Sequence of chain 1.A:
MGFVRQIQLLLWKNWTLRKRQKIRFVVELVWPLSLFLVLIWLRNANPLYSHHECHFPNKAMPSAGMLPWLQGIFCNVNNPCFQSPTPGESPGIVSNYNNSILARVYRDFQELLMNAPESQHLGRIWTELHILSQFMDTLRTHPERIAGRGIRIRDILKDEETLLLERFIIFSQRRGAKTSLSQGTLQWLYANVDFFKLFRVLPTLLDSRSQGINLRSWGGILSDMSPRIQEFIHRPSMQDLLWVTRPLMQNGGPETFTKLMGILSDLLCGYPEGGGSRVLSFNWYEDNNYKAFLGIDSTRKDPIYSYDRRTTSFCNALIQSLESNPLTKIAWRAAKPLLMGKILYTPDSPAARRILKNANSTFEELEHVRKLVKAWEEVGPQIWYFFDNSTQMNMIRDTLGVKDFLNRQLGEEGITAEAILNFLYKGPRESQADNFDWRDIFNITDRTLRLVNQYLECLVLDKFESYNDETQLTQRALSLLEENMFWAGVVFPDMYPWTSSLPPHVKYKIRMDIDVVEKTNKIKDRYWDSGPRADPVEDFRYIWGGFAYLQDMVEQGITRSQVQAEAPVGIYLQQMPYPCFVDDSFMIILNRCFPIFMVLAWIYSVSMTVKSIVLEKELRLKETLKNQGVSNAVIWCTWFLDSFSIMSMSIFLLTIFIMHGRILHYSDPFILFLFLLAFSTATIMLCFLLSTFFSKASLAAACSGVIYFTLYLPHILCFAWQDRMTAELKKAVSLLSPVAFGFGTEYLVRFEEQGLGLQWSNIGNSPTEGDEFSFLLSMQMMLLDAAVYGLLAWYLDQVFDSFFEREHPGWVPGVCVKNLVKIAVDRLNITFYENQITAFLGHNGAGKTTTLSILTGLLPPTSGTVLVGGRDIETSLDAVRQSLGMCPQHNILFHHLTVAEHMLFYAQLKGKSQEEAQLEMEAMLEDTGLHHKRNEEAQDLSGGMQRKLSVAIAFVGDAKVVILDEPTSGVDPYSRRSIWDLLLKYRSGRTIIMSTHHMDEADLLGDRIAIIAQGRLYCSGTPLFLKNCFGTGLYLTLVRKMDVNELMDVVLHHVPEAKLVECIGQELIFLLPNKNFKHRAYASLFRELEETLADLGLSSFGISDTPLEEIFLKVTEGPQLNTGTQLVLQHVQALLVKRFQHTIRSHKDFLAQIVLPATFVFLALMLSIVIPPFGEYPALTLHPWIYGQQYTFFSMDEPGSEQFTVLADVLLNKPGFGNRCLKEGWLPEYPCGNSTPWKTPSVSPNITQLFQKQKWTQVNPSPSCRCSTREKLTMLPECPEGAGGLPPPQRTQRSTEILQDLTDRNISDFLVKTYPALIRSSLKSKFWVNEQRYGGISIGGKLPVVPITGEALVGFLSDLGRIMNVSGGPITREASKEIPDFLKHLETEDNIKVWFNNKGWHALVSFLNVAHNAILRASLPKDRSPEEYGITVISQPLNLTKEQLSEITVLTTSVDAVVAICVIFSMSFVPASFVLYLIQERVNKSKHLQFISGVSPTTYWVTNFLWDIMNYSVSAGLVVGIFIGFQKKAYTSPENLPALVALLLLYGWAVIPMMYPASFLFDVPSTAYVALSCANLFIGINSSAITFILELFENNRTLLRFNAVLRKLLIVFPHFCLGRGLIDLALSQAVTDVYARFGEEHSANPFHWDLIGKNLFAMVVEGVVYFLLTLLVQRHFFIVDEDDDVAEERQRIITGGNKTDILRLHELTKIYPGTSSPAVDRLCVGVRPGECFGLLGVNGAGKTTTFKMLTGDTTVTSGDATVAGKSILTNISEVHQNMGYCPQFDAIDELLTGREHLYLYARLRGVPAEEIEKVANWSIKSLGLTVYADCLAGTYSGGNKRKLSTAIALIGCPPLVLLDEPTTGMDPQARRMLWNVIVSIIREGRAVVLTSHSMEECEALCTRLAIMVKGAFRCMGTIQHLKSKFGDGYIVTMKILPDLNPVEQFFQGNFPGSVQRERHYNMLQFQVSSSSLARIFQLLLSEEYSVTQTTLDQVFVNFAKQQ

Binding-site contacts:
Ligand atom C8 contacts residue SER111 of chain 1.A at 4.0 Å.
Ligand atom C1 contacts residue VAL1503 of chain 1.A at 4.0 Å (hydrophobic).
Ligand atom C6 contacts residue VAL1503 of chain 1.A at 4.2 Å (hydrophobic).
Ligand atom O3 contacts residue SER105 of chain 1.A at 4.1 Å.
Ligand atom C4 contacts residue PRO106 of chain 1.A at 4.3 Å (hydrophobic).
Ligand atom C1 contacts residue SER1552 of chain 1.A at 4.3 Å.
Ligand atom C2 contacts residue ASN1550 of chain 1.A at 2.4 Å.
Ligand atom C6 contacts residue ASP1553 of chain 1.A at 4.3 Å.
Ligand atom C6 contacts residue PRO1505 of chain 1.A at 4.0 Å (hydrophobic).
Ligand atom O7 contacts residue GLN1502 of chain 1.A at 4.0 Å.
Ligand atom N2 contacts residue PRO106 of chain 1.A at 4.3 Å.
Ligand atom O6 contacts residue LYS1557 of chain 1.A at 4.1 Å.
Ligand atom C4 contacts residue ASN1550 of chain 1.A at 4.2 Å.
Ligand atom C7 contacts residue VAL1503 of chain 1.A at 4.3 Å (hydrophobic).
Ligand atom O4 contacts residue PRO106 of chain 1.A at 3.4 Å.
Ligand atom C2 contacts residue GLN1502 of chain 1.A at 4.2 Å.
Ligand atom C5 contacts residue VAL1503 of chain 1.A at 3.9 Å (hydrophobic).
Ligand atom O5 contacts residue VAL1503 of chain 1.A at 4.4 Å.
Ligand atom C4 contacts residue VAL1503 of chain 1.A at 3.7 Å (hydrophobic).
Ligand atom C3 contacts residue PRO106 of chain 1.A at 4.4 Å (hydrophobic).
Ligand atom C8 contacts residue VAL1503 of chain 1.A at 3.2 Å (hydrophobic).
Ligand atom C5 contacts residue PRO1505 of chain 1.A at 4.5 Å (hydrophobic).
Ligand atom C3 contacts residue ASN1550 of chain 1.A at 3.8 Å.
Ligand atom N2 contacts residue ASN1550 of chain 1.A at 2.9 Å (h-bond).
Ligand atom C4 contacts residue SER105 of chain 1.A at 4.2 Å.
Ligand atom C5 contacts residue PRO106 of chain 1.A at 4.4 Å (hydrophobic).
Ligand atom O4 contacts residue VAL1503 of chain 1.A at 4.3 Å.
Ligand atom C1 contacts residue SER105 of chain 1.A at 4.2 Å.
Ligand atom C5 contacts residue ASN1550 of chain 1.A at 3.6 Å.
Ligand atom O5 contacts residue ASN1550 of chain 1.A at 2.3 Å (h-bond).
Ligand atom C1 contacts residue ASN1550 of chain 1.A at 1.4 Å.
Ligand atom O5 contacts residue ASP1553 of chain 1.A at 3.9 Å.
Ligand atom O6 contacts residue ASP1553 of chain 1.A at 3.0 Å (salt-bridge).
Ligand atom O6 contacts residue VAL1503 of chain 1.A at 4.1 Å.
Ligand atom C2 contacts residue PRO106 of chain 1.A at 3.9 Å (hydrophobic).
Ligand atom C7 contacts residue ASN1550 of chain 1.A at 4.0 Å.
Ligand atom O5 contacts residue PRO1505 of chain 1.A at 3.6 Å.
Ligand atom C1 contacts residue PRO106 of chain 1.A at 4.3 Å (hydrophobic).
Ligand atom O6 contacts residue PRO1505 of chain 1.A at 4.0 Å.
Ligand atom C1 contacts residue ASP1553 of chain 1.A at 4.4 Å.

The protein below binds the small molecule below.
Small molecule (SMILES): CC(=O)N[C@H]1[C@H](O[C@H]2[C@H](O)[C@@H](NC(C)=O)CO[C@@H]2CO)O[C@H](CO)[C@@H](O[C@@H]2O[C@H](CO[C@@H]3O[C@H](CO)[C@@H](O)[C@H](O)[C@@H]3O)[C@@H](O)[C@H](O[C@@H]3O[C@H](CO)[C@@H](O)[C@H](O)[C@@H]3O)[C@@H]2O)[C@@H]1O